Sequence of chain 1.C:
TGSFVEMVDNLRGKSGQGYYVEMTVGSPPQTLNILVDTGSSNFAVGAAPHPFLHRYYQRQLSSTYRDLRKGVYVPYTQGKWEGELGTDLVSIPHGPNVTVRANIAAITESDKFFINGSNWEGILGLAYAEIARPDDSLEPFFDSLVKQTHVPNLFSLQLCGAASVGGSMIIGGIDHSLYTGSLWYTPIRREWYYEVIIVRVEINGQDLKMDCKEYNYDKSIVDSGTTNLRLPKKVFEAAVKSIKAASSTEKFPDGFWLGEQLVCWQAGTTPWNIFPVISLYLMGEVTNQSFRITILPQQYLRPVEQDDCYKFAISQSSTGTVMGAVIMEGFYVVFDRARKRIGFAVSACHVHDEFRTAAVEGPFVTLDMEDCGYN

Binding-site contacts:
Ligand atom C4 contacts residue ASP51 of chain 1.C at 3.7 Å.
Ligand atom C3 contacts residue TYR90 of chain 1.C at 3.7 Å (hydrophobic).
Ligand atom C4 contacts residue SER54 of chain 1.C at 4.3 Å.
Ligand atom N12 contacts residue ASP51 of chain 1.C at 3.2 Å (salt-bridge).
Ligand atom C2 contacts residue PHE127 of chain 1.C at 3.9 Å (hydrophobic).
Ligand atom C10 contacts residue ASP51 of chain 1.C at 3.9 Å.
Ligand atom N12 contacts residue GLY249 of chain 1.C at 4.2 Å.
Ligand atom N8 contacts residue SER54 of chain 1.C at 4.3 Å.
Ligand atom C15 contacts residue ASP247 of chain 1.C at 4.0 Å.
Ligand atom C6 contacts residue ASP51 of chain 1.C at 3.8 Å.
Ligand atom C14 contacts residue THR250 of chain 1.C at 4.4 Å.
Ligand atom C1 contacts residue TYR90 of chain 1.C at 3.6 Å (hydrophobic).
Ligand atom N12 contacts residue ASP247 of chain 1.C at 3.0 Å (salt-bridge).
Ligand atom N12 contacts residue THR250 of chain 1.C at 4.2 Å.
Ligand atom C16 contacts residue THR250 of chain 1.C at 3.9 Å.
Ligand atom C15 contacts residue GLY53 of chain 1.C at 4.3 Å.
Ligand atom C10 contacts residue ASP247 of chain 1.C at 4.3 Å.
Ligand atom C13 contacts residue ASP247 of chain 1.C at 4.3 Å.
Ligand atom C4 contacts residue ILE137 of chain 1.C at 3.5 Å (hydrophobic).
Ligand atom C14 contacts residue ARG254 of chain 1.C at 4.5 Å.
Ligand atom N8 contacts residue ASP51 of chain 1.C at 3.0 Å (salt-bridge).
Ligand atom C10 contacts residue GLY53 of chain 1.C at 4.4 Å.
Ligand atom N12 contacts residue GLY53 of chain 1.C at 3.8 Å.
Ligand atom C6 contacts residue SER54 of chain 1.C at 4.4 Å.
Ligand atom C15 contacts residue TYR217 of chain 1.C at 4.3 Å (hydrophobic).
Ligand atom N11 contacts residue ASP247 of chain 1.C at 4.2 Å.
Ligand atom C13 contacts residue ILE245 of chain 1.C at 4.2 Å (hydrophobic).
Ligand atom C2 contacts residue ILE137 of chain 1.C at 4.1 Å (hydrophobic).
Ligand atom C16 contacts residue ASP247 of chain 1.C at 4.1 Å.

A small-molecule ligand and the protein it binds are described below.
Small molecule (SMILES): Nc1nc2ccccc2nc1N1CCCC1